Sequence of chain 1.A:
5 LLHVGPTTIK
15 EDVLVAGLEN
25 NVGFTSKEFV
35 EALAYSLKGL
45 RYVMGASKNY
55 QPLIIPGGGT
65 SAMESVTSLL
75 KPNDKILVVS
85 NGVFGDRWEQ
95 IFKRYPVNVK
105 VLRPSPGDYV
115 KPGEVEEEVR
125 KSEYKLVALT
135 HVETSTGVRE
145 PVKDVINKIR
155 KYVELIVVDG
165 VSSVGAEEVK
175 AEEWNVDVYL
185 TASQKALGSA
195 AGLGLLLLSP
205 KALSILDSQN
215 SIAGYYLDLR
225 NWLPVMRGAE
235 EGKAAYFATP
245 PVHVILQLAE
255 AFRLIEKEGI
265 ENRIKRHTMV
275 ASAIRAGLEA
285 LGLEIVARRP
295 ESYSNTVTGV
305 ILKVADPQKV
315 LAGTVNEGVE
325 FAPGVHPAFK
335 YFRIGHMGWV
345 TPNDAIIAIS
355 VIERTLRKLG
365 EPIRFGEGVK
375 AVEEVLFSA

Binding-site contacts:
Ligand atom OP2 contacts residue TYR240 of chain 1.B at 2.8 Å (h-bond).
Ligand atom C6 contacts residue PHE88 of chain 1.A at 3.5 Å (hydrophobic).
Ligand atom N1 contacts residue PHE88 of chain 1.A at 3.6 Å.
Ligand atom C3 contacts residue THR138 of chain 1.A at 3.6 Å.
Ligand atom O3 contacts residue SER166 of chain 1.A at 3.4 Å (h-bond).
Ligand atom C10 contacts residue PHE88 of chain 1.A at 3.6 Å (hydrophobic).
Ligand atom C5A contacts residue THR64 of chain 1.A at 3.4 Å.
Ligand atom C6 contacts residue ASP163 of chain 1.A at 3.5 Å.
Ligand atom N9 contacts residue PHE88 of chain 1.A at 3.6 Å.
Ligand atom P contacts residue GLY63 of chain 1.A at 3.4 Å.
Ligand atom C4 contacts residue VAL165 of chain 1.A at 3.6 Å (hydrophobic).
Ligand atom C3 contacts residue VAL165 of chain 1.A at 3.5 Å (hydrophobic).
Ligand atom C12 contacts residue PHE28 of chain 1.B at 3.4 Å (hydrophobic).
Ligand atom C2 contacts residue PHE88 of chain 1.A at 3.5 Å (hydrophobic).
Ligand atom C13 contacts residue PHE28 of chain 1.B at 3.5 Å (hydrophobic).
Ligand atom OP4 contacts residue GLY63 of chain 1.A at 3.5 Å.
Ligand atom C12 contacts residue TYR240 of chain 1.B at 3.3 Å (hydrophobic).
Ligand atom OP1 contacts residue GLN188 of chain 1.A at 3.0 Å (h-bond).
Ligand atom OP1 contacts residue GLY63 of chain 1.A at 2.9 Å (h-bond).
Ligand atom C2 contacts residue VAL165 of chain 1.A at 3.6 Å (hydrophobic).
Ligand atom C11 contacts residue THR243 of chain 1.B at 3.6 Å.
Ligand atom C3 contacts residue PHE88 of chain 1.A at 3.7 Å (hydrophobic).
Ligand atom C2A contacts residue ASP163 of chain 1.A at 3.4 Å.
Ligand atom C2A contacts residue VAL136 of chain 1.A at 3.5 Å (hydrophobic).
Ligand atom C7 contacts residue ARG337 of chain 1.A at 3.4 Å.
Ligand atom C11 contacts residue TYR240 of chain 1.B at 3.5 Å (hydrophobic).
Ligand atom N1 contacts residue ASP163 of chain 1.A at 2.6 Å (salt-bridge).
Ligand atom O8 contacts residue ARG337 of chain 1.A at 2.9 Å (salt-bridge).
Ligand atom OP1 contacts residue GLY62 of chain 1.A at 3.5 Å.
Ligand atom O2 contacts residue ARG337 of chain 1.A at 3.3 Å (salt-bridge).
Ligand atom OP3 contacts residue THR64 of chain 1.A at 2.5 Å (h-bond).
Ligand atom C5 contacts residue PHE88 of chain 1.A at 3.4 Å (hydrophobic).
Ligand atom C4 contacts residue PHE88 of chain 1.A at 3.4 Å (hydrophobic).
Ligand atom C2A contacts residue THR138 of chain 1.A at 3.3 Å.
Ligand atom O3 contacts residue THR138 of chain 1.A at 2.5 Å (h-bond).
Ligand atom C5A contacts residue TYR240 of chain 1.B at 3.5 Å (hydrophobic).
Ligand atom OP2 contacts residue THR243 of chain 1.B at 2.7 Å (h-bond).
Ligand atom O2 contacts residue VAL8 of chain 1.A at 3.6 Å.
Ligand atom OP3 contacts residue GLY63 of chain 1.A at 3.3 Å (h-bond).
Ligand atom C2 contacts residue ASP163 of chain 1.A at 3.4 Å.

A protein and the small-molecule ligand that binds it are described below.
Small molecule (SMILES): Cc1ncc(COP(=O)(O)O)c(CNc2cccc(C(=O)O)c2)c1O

Sequence of chain 1.B:
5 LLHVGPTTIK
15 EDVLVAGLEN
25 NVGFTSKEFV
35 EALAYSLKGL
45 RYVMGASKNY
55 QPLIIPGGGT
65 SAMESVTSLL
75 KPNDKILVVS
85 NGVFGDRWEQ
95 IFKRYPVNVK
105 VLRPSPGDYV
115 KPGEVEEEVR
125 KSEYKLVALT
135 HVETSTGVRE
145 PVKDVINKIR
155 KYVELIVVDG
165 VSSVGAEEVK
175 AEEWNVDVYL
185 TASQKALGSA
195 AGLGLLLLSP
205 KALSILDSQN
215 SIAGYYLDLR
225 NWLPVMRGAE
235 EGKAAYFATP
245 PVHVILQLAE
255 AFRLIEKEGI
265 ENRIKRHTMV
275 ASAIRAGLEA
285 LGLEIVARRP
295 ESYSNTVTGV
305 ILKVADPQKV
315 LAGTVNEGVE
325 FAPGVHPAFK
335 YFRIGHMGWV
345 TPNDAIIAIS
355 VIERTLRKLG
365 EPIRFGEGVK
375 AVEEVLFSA